The protein below binds the small molecule below.
Small molecule (SMILES): CC(=O)N[C@@H]1[C@@H](O)[C@H](O)[C@@H](CO)O[C@H]1O

Sequence of chain 1.A:
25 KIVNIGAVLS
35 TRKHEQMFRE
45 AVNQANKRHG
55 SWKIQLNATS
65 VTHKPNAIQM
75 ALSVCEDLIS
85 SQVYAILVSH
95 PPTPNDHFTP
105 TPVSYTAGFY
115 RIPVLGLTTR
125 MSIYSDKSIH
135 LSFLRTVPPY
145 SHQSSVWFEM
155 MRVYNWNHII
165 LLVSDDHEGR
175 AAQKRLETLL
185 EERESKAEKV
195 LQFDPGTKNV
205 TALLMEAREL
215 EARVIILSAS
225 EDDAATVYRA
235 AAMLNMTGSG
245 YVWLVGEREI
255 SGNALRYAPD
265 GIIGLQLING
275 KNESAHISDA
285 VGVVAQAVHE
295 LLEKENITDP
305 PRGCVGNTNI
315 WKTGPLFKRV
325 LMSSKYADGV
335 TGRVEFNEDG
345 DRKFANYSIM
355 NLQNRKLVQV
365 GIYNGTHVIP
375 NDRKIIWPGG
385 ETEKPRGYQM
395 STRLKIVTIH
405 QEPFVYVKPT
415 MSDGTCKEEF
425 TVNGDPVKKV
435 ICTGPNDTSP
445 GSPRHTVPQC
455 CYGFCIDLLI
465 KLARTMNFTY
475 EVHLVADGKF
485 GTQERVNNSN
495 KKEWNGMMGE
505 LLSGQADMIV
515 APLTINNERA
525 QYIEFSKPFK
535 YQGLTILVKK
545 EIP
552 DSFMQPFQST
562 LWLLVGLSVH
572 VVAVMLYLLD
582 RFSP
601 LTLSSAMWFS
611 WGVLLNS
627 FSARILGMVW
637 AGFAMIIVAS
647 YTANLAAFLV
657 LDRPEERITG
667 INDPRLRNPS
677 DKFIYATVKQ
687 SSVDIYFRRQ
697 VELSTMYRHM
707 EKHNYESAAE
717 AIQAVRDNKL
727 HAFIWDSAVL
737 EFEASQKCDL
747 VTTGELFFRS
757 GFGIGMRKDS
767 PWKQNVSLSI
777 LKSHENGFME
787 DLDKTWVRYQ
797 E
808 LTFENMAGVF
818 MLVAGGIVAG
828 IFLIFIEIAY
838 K

Binding-site contacts:
Ligand atom C7 contacts residue ASN276 of chain 1.A at 3.4 Å.
Ligand atom O5 contacts residue ASN273 of chain 1.A at 4.3 Å.
Ligand atom C5 contacts residue ASN276 of chain 1.A at 3.7 Å.
Ligand atom O7 contacts residue ASN276 of chain 1.A at 3.6 Å.
Ligand atom C6 contacts residue VAL334 of chain 1.A at 4.5 Å (hydrophobic).
Ligand atom N2 contacts residue ASN276 of chain 1.A at 3.0 Å (h-bond).
Ligand atom O5 contacts residue SER278 of chain 1.A at 4.4 Å.
Ligand atom C6 contacts residue ALA279 of chain 1.A at 3.8 Å (hydrophobic).
Ligand atom C1 contacts residue SER278 of chain 1.A at 4.4 Å.
Ligand atom C3 contacts residue ASN276 of chain 1.A at 3.8 Å.
Ligand atom C2 contacts residue ASN276 of chain 1.A at 2.5 Å.
Ligand atom C8 contacts residue ASN276 of chain 1.A at 3.5 Å.
Ligand atom O5 contacts residue ASN276 of chain 1.A at 2.4 Å (h-bond).
Ligand atom C4 contacts residue ASN276 of chain 1.A at 4.2 Å.
Ligand atom C1 contacts residue ASN276 of chain 1.A at 1.4 Å.
Ligand atom O5 contacts residue ALA279 of chain 1.A at 4.1 Å.